This small molecule binds to this protein.
Small molecule (SMILES): CC(=O)N[C@@H]1[C@@H](O)[C@H](O)[C@@H](CO)O[C@H]1O

Sequence of chain 4.F:
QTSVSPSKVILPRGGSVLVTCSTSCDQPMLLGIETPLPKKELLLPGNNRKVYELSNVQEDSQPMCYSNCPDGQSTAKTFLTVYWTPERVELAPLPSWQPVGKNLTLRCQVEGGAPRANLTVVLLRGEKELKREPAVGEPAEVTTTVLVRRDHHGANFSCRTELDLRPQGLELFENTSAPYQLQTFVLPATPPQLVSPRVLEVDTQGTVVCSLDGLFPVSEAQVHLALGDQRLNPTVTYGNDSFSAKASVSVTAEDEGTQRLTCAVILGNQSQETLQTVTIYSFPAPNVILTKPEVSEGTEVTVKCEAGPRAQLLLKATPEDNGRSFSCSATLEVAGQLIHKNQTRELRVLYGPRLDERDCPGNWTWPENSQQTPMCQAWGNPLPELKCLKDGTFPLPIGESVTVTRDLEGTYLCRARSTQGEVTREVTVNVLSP

Binding-site contacts:
Ligand atom C4 contacts residue ASN156 of chain 4.F at 4.2 Å.
Ligand atom C3 contacts residue ASN156 of chain 4.F at 3.6 Å.
Ligand atom C3 contacts residue GLU127 of chain 4.F at 3.6 Å.
Ligand atom C2 contacts residue ASN156 of chain 4.F at 2.3 Å.
Ligand atom C1 contacts residue ASN156 of chain 4.F at 1.4 Å.
Ligand atom C8 contacts residue ASN156 of chain 4.F at 4.2 Å.
Ligand atom C8 contacts residue PRO179 of chain 4.F at 4.4 Å (hydrophobic).
Ligand atom O4 contacts residue GLU127 of chain 4.F at 3.1 Å (salt-bridge).
Ligand atom C5 contacts residue ASN156 of chain 4.F at 3.7 Å.
Ligand atom C6 contacts residue LYS128 of chain 4.F at 4.3 Å.
Ligand atom O3 contacts residue GLU127 of chain 4.F at 4.2 Å.
Ligand atom O5 contacts residue GLY126 of chain 4.F at 3.7 Å.
Ligand atom N2 contacts residue ASN156 of chain 4.F at 2.5 Å (h-bond).
Ligand atom C1 contacts residue GLY126 of chain 4.F at 3.4 Å.
Ligand atom C5 contacts residue GLY126 of chain 4.F at 4.0 Å.
Ligand atom O7 contacts residue ASN156 of chain 4.F at 3.2 Å (h-bond).
Ligand atom C7 contacts residue ASN156 of chain 4.F at 3.3 Å.
Ligand atom C6 contacts residue GLU127 of chain 4.F at 3.8 Å.
Ligand atom C5 contacts residue GLU127 of chain 4.F at 3.6 Å.
Ligand atom C4 contacts residue GLU127 of chain 4.F at 3.6 Å.
Ligand atom O5 contacts residue ASN156 of chain 4.F at 2.5 Å (h-bond).